Binding-site contacts:
Ligand atom C16 contacts residue PRO272 of chain 7.B at 4.0 Å (hydrophobic).
Ligand atom C04 contacts residue HIS227 of chain 7.B at 4.0 Å.
Ligand atom C27 contacts residue GLY360 of chain 7.B at 4.0 Å.
Ligand atom C05 contacts residue HIS227 of chain 7.B at 3.5 Å.
Ligand atom O14 contacts residue HIS227 of chain 7.B at 2.2 Å (h-bond).
Ligand atom C16 contacts residue THR274 of chain 7.B at 3.6 Å.
Ligand atom C44 contacts residue LEU361 of chain 7.B at 4.0 Å (hydrophobic).
Ligand atom O06 contacts residue LEU215 of chain 7.B at 3.6 Å.
Ligand atom C44 contacts residue GLY360 of chain 7.B at 4.0 Å.
Ligand atom C07 contacts residue LEU228 of chain 7.B at 4.0 Å (hydrophobic).
Ligand atom C07 contacts residue ASP224 of chain 7.B at 3.5 Å.
Ligand atom O06 contacts residue LEU273 of chain 7.B at 3.4 Å.
Ligand atom C09 contacts residue HIS227 of chain 7.B at 3.9 Å.
Ligand atom O13 contacts residue GLY360 of chain 7.B at 3.6 Å (h-bond).
Ligand atom O13 contacts residue ARG359 of chain 7.B at 3.4 Å (salt-bridge).
Ligand atom C39 contacts residue SER234 of chain 7.B at 3.9 Å.
Ligand atom O06 contacts residue THR274 of chain 7.B at 3.2 Å (h-bond).
Ligand atom C08 contacts residue LEU228 of chain 7.B at 3.3 Å (hydrophobic).
Ligand atom C09 contacts residue LEU228 of chain 7.B at 4.1 Å (hydrophobic).
Ligand atom O13 contacts residue PRO358 of chain 7.B at 3.5 Å.
Ligand atom C15 contacts residue PRO272 of chain 7.B at 3.6 Å (hydrophobic).
Ligand atom C06 contacts residue ASP224 of chain 7.B at 3.6 Å.
Ligand atom C19 contacts residue THR274 of chain 7.B at 3.3 Å.
Ligand atom C36 contacts residue HIS227 of chain 7.B at 3.3 Å.
Ligand atom O07 contacts residue THR274 of chain 7.B at 3.7 Å.
Ligand atom C14 contacts residue LEU215 of chain 7.B at 3.9 Å (hydrophobic).
Ligand atom C41 contacts residue SER234 of chain 7.B at 3.6 Å.
Ligand atom C30 contacts residue HIS227 of chain 7.B at 3.1 Å.
Ligand atom C14 contacts residue THR274 of chain 7.B at 4.0 Å.
Ligand atom C06 contacts residue HIS227 of chain 7.B at 2.8 Å.
Ligand atom O12 contacts residue GLY360 of chain 7.B at 3.4 Å (h-bond).
Ligand atom C41 contacts residue VAL23 of chain 7.B at 3.2 Å (hydrophobic).
Ligand atom C33 contacts residue ASP26 of chain 7.B at 3.9 Å.
Ligand atom O06 contacts residue PRO272 of chain 7.B at 3.8 Å.
Ligand atom C08 contacts residue HIS227 of chain 7.B at 3.3 Å.
Ligand atom C40 contacts residue SER234 of chain 7.B at 2.9 Å.
Ligand atom C07 contacts residue HIS227 of chain 7.B at 2.7 Å.
Ligand atom C42 contacts residue VAL23 of chain 7.B at 3.5 Å (hydrophobic).
Ligand atom C31 contacts residue HIS227 of chain 7.B at 3.4 Å.
Ligand atom O08 contacts residue ARG276 of chain 7.B at 3.6 Å.

The small molecule below binds the protein below.
Small molecule (SMILES): CC(=O)O[C@H]1C(=O)[C@@]2(C)[C@H]([C@H](OC(=O)c3ccccc3)[C@]3(O)C[C@H](OC(=O)[C@H](O)[C@@H](NC(=O)c4ccccc4)c4ccccc4)C(C)=C1C3(C)C)[C@]1(OC(C)=O)CO[C@@H]1C[C@@H]2O

Sequence of chain 7.B:
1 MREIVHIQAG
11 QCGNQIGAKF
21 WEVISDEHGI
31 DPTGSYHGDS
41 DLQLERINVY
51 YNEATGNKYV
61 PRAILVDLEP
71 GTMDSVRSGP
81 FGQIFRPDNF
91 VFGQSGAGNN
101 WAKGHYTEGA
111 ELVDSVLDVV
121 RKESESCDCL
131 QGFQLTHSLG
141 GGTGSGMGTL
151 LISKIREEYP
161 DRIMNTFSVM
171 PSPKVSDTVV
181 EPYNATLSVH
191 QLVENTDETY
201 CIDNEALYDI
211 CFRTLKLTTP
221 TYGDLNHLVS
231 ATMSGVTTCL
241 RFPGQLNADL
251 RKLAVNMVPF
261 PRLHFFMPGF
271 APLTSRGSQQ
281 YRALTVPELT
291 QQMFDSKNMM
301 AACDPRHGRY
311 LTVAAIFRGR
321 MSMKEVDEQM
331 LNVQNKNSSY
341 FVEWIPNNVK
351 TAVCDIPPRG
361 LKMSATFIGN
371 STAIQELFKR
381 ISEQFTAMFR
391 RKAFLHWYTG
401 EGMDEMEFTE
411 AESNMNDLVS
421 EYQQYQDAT